Binding-site contacts:
Ligand atom C7' contacts residue CO21 of chain 4.G at 3.1 Å.
Ligand atom C7' contacts residue GLY110 of chain 1.A at 3.5 Å.
Ligand atom O1A contacts residue ALA546 of chain 4.A at 3.0 Å (h-bond).
Ligand atom N3' contacts residue MET520 of chain 4.A at 3.3 Å (h-bond).
Ligand atom O2B contacts residue MET577 of chain 4.A at 2.9 Å (h-bond).
Ligand atom O1B contacts residue HIS495 of chain 4.A at 3.0 Å (h-bond).
Ligand atom CM4 contacts residue ALA109 of chain 1.A at 3.3 Å (hydrophobic).
Ligand atom S1 contacts residue CO21 of chain 4.G at 3.0 Å.
Ligand atom S1 contacts residue VAL492 of chain 4.A at 3.3 Å (h-bond).
Ligand atom O3B contacts residue GLY576 of chain 4.A at 2.7 Å (h-bond).
Ligand atom PB contacts residue MG1 of chain 4.D at 3.3 Å.
Ligand atom O2B contacts residue GLY493 of chain 4.A at 3.5 Å.
Ligand atom O3B contacts residue GLU574 of chain 4.A at 3.1 Å (salt-bridge).
Ligand atom N4' contacts residue CO21 of chain 4.G at 2.3 Å (h-bond).
Ligand atom O3B contacts residue ASN572 of chain 4.A at 3.0 Å (h-bond).
Ligand atom O7 contacts residue GLN575 of chain 4.A at 3.4 Å.
Ligand atom CM2 contacts residue ASN164 of chain 1.A at 3.4 Å.
Ligand atom O1A contacts residue MG1 of chain 4.D at 2.1 Å.
Ligand atom N3' contacts residue PRO160 of chain 1.A at 3.5 Å.
Ligand atom PA contacts residue MG1 of chain 4.D at 3.4 Å.
Ligand atom C4' contacts residue CO21 of chain 4.G at 3.3 Å.
Ligand atom O2B contacts residue GLY576 of chain 4.A at 3.3 Å (h-bond).
Ligand atom C6' contacts residue GLU134 of chain 1.A at 3.2 Å.
Ligand atom O1A contacts residue ASP545 of chain 4.A at 2.8 Å (salt-bridge).
Ligand atom O1B contacts residue GLN494 of chain 4.A at 3.4 Å (h-bond).
Ligand atom N4' contacts residue GLN197 of chain 1.A at 3.1 Å (h-bond).
Ligand atom O1A contacts residue GLU574 of chain 4.A at 3.0 Å (salt-bridge).
Ligand atom O2B contacts residue GLN494 of chain 4.A at 2.6 Å (h-bond).
Ligand atom O2A contacts residue SER547 of chain 4.A at 2.7 Å (h-bond).
Ligand atom O3A contacts residue HIS495 of chain 4.A at 3.1 Å (h-bond).
Ligand atom C6 contacts residue GLN575 of chain 4.A at 3.5 Å.
Ligand atom N1' contacts residue GLU134 of chain 1.A at 2.5 Å (salt-bridge).
Ligand atom CM4 contacts residue MET520 of chain 4.A at 3.5 Å (hydrophobic).
Ligand atom C4' contacts residue MET520 of chain 4.A at 3.5 Å (hydrophobic).
Ligand atom C4 contacts residue MET520 of chain 4.A at 3.4 Å (hydrophobic).
Ligand atom C7 contacts residue VAL492 of chain 4.A at 3.2 Å (hydrophobic).
Ligand atom CM2 contacts residue GLU134 of chain 1.A at 3.4 Å.
Ligand atom O3B contacts residue MG1 of chain 4.D at 2.2 Å.
Ligand atom N3 contacts residue CO21 of chain 4.G at 2.5 Å (h-bond).
Ligand atom N4' contacts residue GLY518 of chain 4.A at 2.9 Å (h-bond).

Sequence of chain 1.A:
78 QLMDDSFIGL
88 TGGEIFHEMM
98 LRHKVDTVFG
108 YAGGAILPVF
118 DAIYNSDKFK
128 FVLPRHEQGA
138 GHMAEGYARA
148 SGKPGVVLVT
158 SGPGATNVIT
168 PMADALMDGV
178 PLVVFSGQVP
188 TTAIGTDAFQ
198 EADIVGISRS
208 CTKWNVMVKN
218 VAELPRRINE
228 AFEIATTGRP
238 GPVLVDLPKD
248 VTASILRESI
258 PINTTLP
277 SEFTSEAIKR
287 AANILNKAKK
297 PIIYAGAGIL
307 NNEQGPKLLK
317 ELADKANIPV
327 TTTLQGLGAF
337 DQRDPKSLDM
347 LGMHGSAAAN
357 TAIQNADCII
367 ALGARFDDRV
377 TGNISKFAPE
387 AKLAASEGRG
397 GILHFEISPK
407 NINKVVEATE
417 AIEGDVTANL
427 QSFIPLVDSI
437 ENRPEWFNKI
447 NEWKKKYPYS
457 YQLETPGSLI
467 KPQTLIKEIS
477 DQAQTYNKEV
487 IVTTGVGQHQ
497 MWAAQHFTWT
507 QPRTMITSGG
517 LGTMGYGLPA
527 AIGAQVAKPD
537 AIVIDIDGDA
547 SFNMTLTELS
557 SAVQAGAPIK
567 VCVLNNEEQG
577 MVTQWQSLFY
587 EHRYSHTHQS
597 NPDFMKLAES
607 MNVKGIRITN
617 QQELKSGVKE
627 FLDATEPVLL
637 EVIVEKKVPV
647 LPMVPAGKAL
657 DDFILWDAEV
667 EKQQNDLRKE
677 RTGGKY

A protein and the small-molecule ligand that binds it are described below.
Small molecule (SMILES): C/C(NCc1cnc(C)nc1N)=C(/S)CCO[P](=O)([O-])O[P](=O)([O-])O

Sequence of chain 4.A:
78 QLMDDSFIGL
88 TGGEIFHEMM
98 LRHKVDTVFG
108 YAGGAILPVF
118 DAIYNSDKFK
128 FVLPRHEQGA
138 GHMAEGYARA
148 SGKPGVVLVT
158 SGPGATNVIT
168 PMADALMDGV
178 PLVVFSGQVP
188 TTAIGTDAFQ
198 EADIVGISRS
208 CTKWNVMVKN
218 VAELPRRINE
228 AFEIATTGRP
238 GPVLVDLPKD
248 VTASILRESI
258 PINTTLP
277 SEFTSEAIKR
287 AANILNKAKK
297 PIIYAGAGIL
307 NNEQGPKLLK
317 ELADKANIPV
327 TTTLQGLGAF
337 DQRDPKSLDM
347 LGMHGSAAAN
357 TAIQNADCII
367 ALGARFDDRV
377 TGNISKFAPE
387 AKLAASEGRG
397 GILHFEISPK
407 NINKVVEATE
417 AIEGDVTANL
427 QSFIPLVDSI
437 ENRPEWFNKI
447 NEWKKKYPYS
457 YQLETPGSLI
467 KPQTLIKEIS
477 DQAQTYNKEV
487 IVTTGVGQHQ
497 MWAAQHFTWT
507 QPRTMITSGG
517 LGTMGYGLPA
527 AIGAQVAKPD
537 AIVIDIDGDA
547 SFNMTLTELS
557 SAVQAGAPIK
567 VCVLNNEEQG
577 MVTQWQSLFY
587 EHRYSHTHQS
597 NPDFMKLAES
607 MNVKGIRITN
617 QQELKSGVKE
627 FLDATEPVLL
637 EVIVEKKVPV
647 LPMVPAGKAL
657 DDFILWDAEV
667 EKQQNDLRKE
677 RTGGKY